Binding-site contacts:
Ligand atom O5 contacts residue TRP357 of chain 1.A at 4.1 Å.
Ligand atom C8 contacts residue TRP357 of chain 1.A at 3.4 Å (hydrophobic).
Ligand atom C7 contacts residue TRP357 of chain 1.A at 3.8 Å (hydrophobic).
Ligand atom O7 contacts residue ASN65 of chain 1.A at 2.9 Å (h-bond).
Ligand atom C4 contacts residue ASN65 of chain 1.A at 4.1 Å.
Ligand atom O5 contacts residue ASN65 of chain 1.A at 2.4 Å (h-bond).
Ligand atom C7 contacts residue ASN65 of chain 1.A at 3.1 Å.
Ligand atom C4 contacts residue TRP357 of chain 1.A at 4.2 Å (hydrophobic).
Ligand atom C5 contacts residue TRP357 of chain 1.A at 3.6 Å (hydrophobic).
Ligand atom O3 contacts residue TRP357 of chain 1.A at 4.2 Å.
Ligand atom C8 contacts residue ASN65 of chain 1.A at 4.4 Å.
Ligand atom C2 contacts residue ASN65 of chain 1.A at 2.4 Å.
Ligand atom C1 contacts residue TRP357 of chain 1.A at 3.6 Å (hydrophobic).
Ligand atom C1 contacts residue ASN65 of chain 1.A at 1.4 Å.
Ligand atom O4 contacts residue TRP357 of chain 1.A at 4.2 Å.
Ligand atom C6 contacts residue TRP357 of chain 1.A at 4.4 Å (hydrophobic).
Ligand atom C3 contacts residue TRP357 of chain 1.A at 3.6 Å (hydrophobic).
Ligand atom C2 contacts residue TRP357 of chain 1.A at 3.9 Å (hydrophobic).
Ligand atom N2 contacts residue ASN65 of chain 1.A at 2.9 Å (h-bond).
Ligand atom C5 contacts residue ASN65 of chain 1.A at 3.6 Å.
Ligand atom N2 contacts residue TRP357 of chain 1.A at 3.1 Å (h-bond).
Ligand atom C3 contacts residue ASN65 of chain 1.A at 3.7 Å.

Sequence of chain 1.A:
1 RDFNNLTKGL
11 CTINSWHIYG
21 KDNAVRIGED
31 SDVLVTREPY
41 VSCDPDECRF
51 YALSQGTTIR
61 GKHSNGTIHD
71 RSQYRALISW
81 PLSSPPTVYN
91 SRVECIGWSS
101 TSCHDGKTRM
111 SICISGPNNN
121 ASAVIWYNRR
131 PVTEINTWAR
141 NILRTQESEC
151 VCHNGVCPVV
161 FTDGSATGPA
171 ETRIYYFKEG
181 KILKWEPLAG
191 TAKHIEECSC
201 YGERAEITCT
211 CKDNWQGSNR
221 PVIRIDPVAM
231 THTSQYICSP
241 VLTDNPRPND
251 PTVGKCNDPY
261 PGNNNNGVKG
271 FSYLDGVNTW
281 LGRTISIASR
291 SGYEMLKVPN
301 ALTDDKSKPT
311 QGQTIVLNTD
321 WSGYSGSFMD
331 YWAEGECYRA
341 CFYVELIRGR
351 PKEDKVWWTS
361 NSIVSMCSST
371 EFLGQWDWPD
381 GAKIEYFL

The small molecule below binds the protein below.
Small molecule (SMILES): CC(=O)N[C@@H]1[C@@H](O)[C@H](O)[C@@H](CO)O[C@H]1O